Binding-site contacts:
Ligand atom CAR contacts residue TYR816 of chain 1.A at 3.2 Å (hydrophobic).
Ligand atom CAD contacts residue TYR816 of chain 1.A at 1.9 Å (hydrophobic).
Ligand atom CBF contacts residue LEU691 of chain 1.D at 3.9 Å (hydrophobic).
Ligand atom CAT contacts residue TYR816 of chain 1.A at 3.1 Å (hydrophobic).
Ligand atom CAZ contacts residue TYR816 of chain 1.A at 4.1 Å (hydrophobic).
Ligand atom CAS contacts residue TYR816 of chain 1.A at 3.7 Å (hydrophobic).
Ligand atom CBI contacts residue LEU691 of chain 1.D at 4.3 Å (hydrophobic).
Ligand atom CAT contacts residue LEU688 of chain 1.D at 4.4 Å (hydrophobic).
Ligand atom CAU contacts residue LEU691 of chain 1.D at 2.9 Å (hydrophobic).
Ligand atom CAS contacts residue LEU691 of chain 1.D at 2.6 Å (hydrophobic).
Ligand atom CAV contacts residue TYR816 of chain 1.A at 4.4 Å (hydrophobic).
Ligand atom CBF contacts residue TYR816 of chain 1.A at 4.0 Å (hydrophobic).
Ligand atom CBC contacts residue TYR816 of chain 1.A at 4.4 Å (hydrophobic).
Ligand atom CAT contacts residue LEU691 of chain 1.D at 4.1 Å (hydrophobic).
Ligand atom CBH contacts residue TYR816 of chain 1.A at 3.1 Å (hydrophobic).
Ligand atom CAO contacts residue LEU691 of chain 1.D at 4.3 Å (hydrophobic).
Ligand atom CAR contacts residue TYR689 of chain 1.D at 4.4 Å (hydrophobic).

Sequence of chain 1.A:
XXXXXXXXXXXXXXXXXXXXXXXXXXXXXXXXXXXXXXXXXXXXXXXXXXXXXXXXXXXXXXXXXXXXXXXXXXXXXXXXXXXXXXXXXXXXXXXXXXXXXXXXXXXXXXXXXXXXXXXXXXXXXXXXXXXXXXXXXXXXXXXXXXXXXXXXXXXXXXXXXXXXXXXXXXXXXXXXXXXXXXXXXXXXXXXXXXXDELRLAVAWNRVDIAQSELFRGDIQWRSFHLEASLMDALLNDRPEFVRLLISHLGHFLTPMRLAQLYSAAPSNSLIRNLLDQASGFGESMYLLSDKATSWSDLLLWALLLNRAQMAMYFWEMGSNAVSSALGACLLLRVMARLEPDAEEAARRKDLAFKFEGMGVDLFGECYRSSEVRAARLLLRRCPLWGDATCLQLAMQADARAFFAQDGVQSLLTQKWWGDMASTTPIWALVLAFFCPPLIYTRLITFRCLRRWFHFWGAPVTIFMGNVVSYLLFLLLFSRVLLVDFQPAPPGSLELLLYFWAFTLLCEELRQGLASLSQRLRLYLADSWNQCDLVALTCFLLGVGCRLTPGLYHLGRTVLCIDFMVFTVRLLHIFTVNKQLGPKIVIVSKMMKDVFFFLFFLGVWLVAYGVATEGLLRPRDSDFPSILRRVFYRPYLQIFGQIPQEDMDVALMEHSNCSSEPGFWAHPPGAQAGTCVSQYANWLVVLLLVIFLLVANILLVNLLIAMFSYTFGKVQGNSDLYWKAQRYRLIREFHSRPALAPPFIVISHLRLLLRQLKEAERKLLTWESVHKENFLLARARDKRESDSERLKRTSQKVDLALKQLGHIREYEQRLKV

This small molecule binds to this protein.
Small molecule (SMILES): CC(C)CCC[C@@H](C)[C@H]1CC[C@H]2[C@@H]3CC=C4C[C@@H](OC(=O)CCC(=O)O)CC[C@]4(C)[C@H]3CC[C@]12C

Sequence of chain 1.D:
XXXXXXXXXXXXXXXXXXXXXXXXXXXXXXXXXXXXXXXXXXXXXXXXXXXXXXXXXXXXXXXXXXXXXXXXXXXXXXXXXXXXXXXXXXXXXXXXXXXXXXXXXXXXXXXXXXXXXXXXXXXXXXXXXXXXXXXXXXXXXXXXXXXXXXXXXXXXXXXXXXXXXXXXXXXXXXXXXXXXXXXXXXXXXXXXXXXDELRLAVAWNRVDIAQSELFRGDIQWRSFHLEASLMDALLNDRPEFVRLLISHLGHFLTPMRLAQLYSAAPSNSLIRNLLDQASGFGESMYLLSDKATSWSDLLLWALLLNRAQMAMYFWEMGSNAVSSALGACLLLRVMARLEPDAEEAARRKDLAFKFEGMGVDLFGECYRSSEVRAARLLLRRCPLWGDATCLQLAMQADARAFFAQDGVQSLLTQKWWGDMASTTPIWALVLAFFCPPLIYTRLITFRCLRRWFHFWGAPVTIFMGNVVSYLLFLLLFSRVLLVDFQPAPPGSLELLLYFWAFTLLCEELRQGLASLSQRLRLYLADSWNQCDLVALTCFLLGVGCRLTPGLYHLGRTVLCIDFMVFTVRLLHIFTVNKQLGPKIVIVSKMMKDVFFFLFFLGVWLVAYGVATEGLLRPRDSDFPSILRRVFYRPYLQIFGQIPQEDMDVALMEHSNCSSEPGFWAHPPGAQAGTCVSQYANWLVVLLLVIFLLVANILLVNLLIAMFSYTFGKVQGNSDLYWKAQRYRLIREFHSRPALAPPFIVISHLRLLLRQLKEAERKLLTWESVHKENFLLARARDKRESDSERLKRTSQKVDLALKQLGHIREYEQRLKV